Binding-site contacts:
Ligand atom C1 contacts residue ASN23 of chain 1.C at 1.4 Å.
Ligand atom C3 contacts residue ASN23 of chain 1.C at 3.8 Å.
Ligand atom C8 contacts residue ASN23 of chain 1.C at 4.5 Å.
Ligand atom N2 contacts residue ASN23 of chain 1.C at 2.8 Å (h-bond).
Ligand atom C5 contacts residue ASN23 of chain 1.C at 3.7 Å.
Ligand atom C2 contacts residue ASN23 of chain 1.C at 2.4 Å.
Ligand atom C7 contacts residue ASN23 of chain 1.C at 3.5 Å.
Ligand atom O7 contacts residue ASN23 of chain 1.C at 3.9 Å.
Ligand atom C4 contacts residue ASN23 of chain 1.C at 4.3 Å.
Ligand atom O5 contacts residue ASN23 of chain 1.C at 2.5 Å (h-bond).

Sequence of chain 1.C:
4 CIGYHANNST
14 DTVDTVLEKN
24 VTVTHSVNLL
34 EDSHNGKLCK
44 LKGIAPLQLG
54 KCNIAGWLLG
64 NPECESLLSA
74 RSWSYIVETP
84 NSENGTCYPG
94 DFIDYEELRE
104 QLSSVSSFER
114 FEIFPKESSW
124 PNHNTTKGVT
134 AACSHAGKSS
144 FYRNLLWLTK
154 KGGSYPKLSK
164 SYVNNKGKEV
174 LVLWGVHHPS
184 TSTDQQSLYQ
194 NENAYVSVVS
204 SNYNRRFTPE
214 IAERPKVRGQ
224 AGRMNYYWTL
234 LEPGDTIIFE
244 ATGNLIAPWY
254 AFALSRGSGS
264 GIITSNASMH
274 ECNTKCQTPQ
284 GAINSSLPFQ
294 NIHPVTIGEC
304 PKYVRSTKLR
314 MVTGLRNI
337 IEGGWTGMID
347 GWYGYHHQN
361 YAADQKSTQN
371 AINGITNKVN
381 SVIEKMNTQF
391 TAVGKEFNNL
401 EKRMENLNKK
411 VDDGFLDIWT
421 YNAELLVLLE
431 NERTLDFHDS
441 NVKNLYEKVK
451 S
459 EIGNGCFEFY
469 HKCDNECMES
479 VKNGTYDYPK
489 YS

A small-molecule ligand and the protein it binds are described below.
Small molecule (SMILES): CC(=O)N[C@@H]1[C@@H](O)[C@H](O)[C@@H](CO)O[C@H]1O